A small-molecule ligand and the protein it binds are described below.
Small molecule (SMILES): CCCCC(=O)O

Sequence of chain 1.C:
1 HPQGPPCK

Binding-site contacts:
Ligand atom C3 contacts residue HIS1 of chain 1.C at 2.5 Å.
Ligand atom O1 contacts residue HIS1 of chain 1.C at 2.2 Å (h-bond).
Ligand atom C5 contacts residue CYS7 of chain 1.C at 2.9 Å (hydrophobic).
Ligand atom O1 contacts residue PRO2 of chain 1.C at 3.5 Å (h-bond).
Ligand atom C2 contacts residue HIS1 of chain 1.C at 1.3 Å.
Ligand atom C4 contacts residue HIS1 of chain 1.C at 3.2 Å.
Ligand atom C2 contacts residue PRO2 of chain 1.C at 3.9 Å (hydrophobic).
Ligand atom C4 contacts residue CYS7 of chain 1.C at 3.4 Å (hydrophobic).
Ligand atom C6 contacts residue CYS7 of chain 1.C at 1.8 Å (hydrophobic).
Ligand atom C5 contacts residue HIS1 of chain 1.C at 4.3 Å.